Binding-site contacts:
Ligand atom C1 contacts residue ASN154 of chain 33.C at 3.4 Å.
Ligand atom C6 contacts residue MET151 of chain 33.C at 4.5 Å (hydrophobic).
Ligand atom N2 contacts residue ASN154 of chain 33.C at 3.8 Å.
Ligand atom N2 contacts residue THR156 of chain 33.C at 3.6 Å (h-bond).
Ligand atom O5 contacts residue ASN154 of chain 33.C at 4.0 Å.
Ligand atom C7 contacts residue THR156 of chain 33.C at 3.9 Å.
Ligand atom C1 contacts residue THR156 of chain 33.C at 3.6 Å.
Ligand atom O7 contacts residue ASN154 of chain 33.C at 2.6 Å (h-bond).
Ligand atom C8 contacts residue THR156 of chain 33.C at 4.0 Å.
Ligand atom C8 contacts residue ASN154 of chain 33.C at 3.6 Å.
Ligand atom C2 contacts residue THR156 of chain 33.C at 4.2 Å.
Ligand atom C2 contacts residue ASN154 of chain 33.C at 3.5 Å.
Ligand atom C7 contacts residue ASN154 of chain 33.C at 3.3 Å.
Ligand atom O6 contacts residue MET151 of chain 33.C at 3.4 Å.

Sequence of chain 33.C:
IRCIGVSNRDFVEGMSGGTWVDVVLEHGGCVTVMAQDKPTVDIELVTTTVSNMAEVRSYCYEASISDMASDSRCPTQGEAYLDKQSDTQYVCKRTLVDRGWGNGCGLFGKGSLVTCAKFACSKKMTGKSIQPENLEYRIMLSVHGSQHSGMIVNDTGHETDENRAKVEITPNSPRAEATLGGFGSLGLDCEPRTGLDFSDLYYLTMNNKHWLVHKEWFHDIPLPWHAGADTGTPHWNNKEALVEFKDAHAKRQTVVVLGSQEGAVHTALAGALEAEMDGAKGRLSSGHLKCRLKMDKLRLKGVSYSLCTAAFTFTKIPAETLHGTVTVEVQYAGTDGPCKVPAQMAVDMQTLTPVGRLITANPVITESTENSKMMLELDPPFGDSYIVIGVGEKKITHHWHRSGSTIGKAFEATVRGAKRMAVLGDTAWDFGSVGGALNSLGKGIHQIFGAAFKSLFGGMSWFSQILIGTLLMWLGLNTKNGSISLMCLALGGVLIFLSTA

A small-molecule ligand and the protein it binds are described below.
Small molecule (SMILES): CC(=O)N[C@H]1[C@H](O[C@H]2[C@H](O)[C@@H](NC(C)=O)CO[C@@H]2CO)O[C@H](CO)[C@@H](O)[C@@H]1O